Sequence of chain 2.A:
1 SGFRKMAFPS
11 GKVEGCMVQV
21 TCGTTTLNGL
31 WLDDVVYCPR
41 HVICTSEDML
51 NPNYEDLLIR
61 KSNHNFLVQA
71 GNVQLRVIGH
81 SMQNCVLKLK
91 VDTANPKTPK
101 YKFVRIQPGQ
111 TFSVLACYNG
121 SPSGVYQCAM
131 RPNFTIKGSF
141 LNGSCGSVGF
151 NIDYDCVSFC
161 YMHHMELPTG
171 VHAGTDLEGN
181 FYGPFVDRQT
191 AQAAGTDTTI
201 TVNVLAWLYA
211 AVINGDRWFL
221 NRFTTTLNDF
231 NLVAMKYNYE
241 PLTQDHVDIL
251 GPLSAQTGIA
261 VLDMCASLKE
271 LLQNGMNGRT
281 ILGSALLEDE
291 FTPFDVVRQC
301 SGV

The small molecule below binds the protein below.
Small molecule (SMILES): CC(C)C[C@H](NC(=O)OCc1ccccc1)C(=O)N[C@H](CO)C[C@@H]1CCNC1=O

Binding-site contacts:
Ligand atom O22 contacts residue SER144 of chain 1.A at 3.6 Å (h-bond).
Ligand atom C21 contacts residue CYS145 of chain 1.A at 1.8 Å (hydrophobic).
Ligand atom C12 contacts residue HIS164 of chain 1.A at 3.6 Å.
Ligand atom C21 contacts residue HIS41 of chain 1.A at 3.8 Å.
Ligand atom O30 contacts residue MET165 of chain 1.A at 3.6 Å.
Ligand atom C9 contacts residue GLN189 of chain 1.A at 3.6 Å.
Ligand atom O30 contacts residue HIS172 of chain 1.A at 3.6 Å.
Ligand atom C29 contacts residue HIS163 of chain 1.A at 3.6 Å.
Ligand atom C5 contacts residue GLU166 of chain 1.A at 3.8 Å.
Ligand atom C26 contacts residue LEU141 of chain 1.A at 3.9 Å (hydrophobic).
Ligand atom C20 contacts residue CYS145 of chain 1.A at 2.7 Å (hydrophobic).
Ligand atom C24 contacts residue SER144 of chain 1.A at 4.0 Å.
Ligand atom C14 contacts residue GLN189 of chain 1.A at 3.9 Å.
Ligand atom O30 contacts residue PHE140 of chain 1.A at 3.6 Å.
Ligand atom O8 contacts residue GLN189 of chain 1.A at 3.1 Å (h-bond).
Ligand atom O10 contacts residue MET165 of chain 1.A at 3.5 Å.
Ligand atom C12 contacts residue MET165 of chain 1.A at 3.9 Å (hydrophobic).
Ligand atom O22 contacts residue GLY143 of chain 1.A at 3.5 Å (h-bond).
Ligand atom O30 contacts residue HIS163 of chain 1.A at 2.6 Å (h-bond).
Ligand atom C24 contacts residue HIS163 of chain 1.A at 3.9 Å.
Ligand atom C27 contacts residue ASN142 of chain 1.A at 3.9 Å.
Ligand atom N28 contacts residue PHE140 of chain 1.A at 3.1 Å (h-bond).
Ligand atom C16 contacts residue ARG188 of chain 1.A at 3.9 Å.
Ligand atom C15 contacts residue MET49 of chain 1.A at 3.9 Å (hydrophobic).
Ligand atom C20 contacts residue HIS164 of chain 1.A at 3.9 Å.
Ligand atom C24 contacts residue CYS145 of chain 1.A at 3.1 Å (hydrophobic).
Ligand atom C26 contacts residue ASN142 of chain 1.A at 3.8 Å.
Ligand atom N19 contacts residue MET165 of chain 1.A at 4.0 Å.
Ligand atom N28 contacts residue GLU166 of chain 1.A at 3.3 Å (salt-bridge).
Ligand atom C17 contacts residue HIS164 of chain 1.A at 3.7 Å.
Ligand atom N19 contacts residue CYS145 of chain 1.A at 3.0 Å (h-bond).
Ligand atom C16 contacts residue ASP187 of chain 1.A at 3.8 Å.
Ligand atom O22 contacts residue CYS145 of chain 1.A at 2.6 Å (h-bond).
Ligand atom O10 contacts residue GLU166 of chain 1.A at 3.0 Å (salt-bridge).
Ligand atom N11 contacts residue GLN189 of chain 1.A at 3.1 Å (h-bond).
Ligand atom N19 contacts residue HIS164 of chain 1.A at 3.0 Å (h-bond).
Ligand atom O30 contacts residue GLU166 of chain 1.A at 3.5 Å.
Ligand atom C7 contacts residue GLU166 of chain 1.A at 3.2 Å.
Ligand atom C27 contacts residue LEU141 of chain 1.A at 3.8 Å (hydrophobic).
Ligand atom C29 contacts residue GLU166 of chain 1.A at 3.6 Å.

Sequence of chain 1.A:
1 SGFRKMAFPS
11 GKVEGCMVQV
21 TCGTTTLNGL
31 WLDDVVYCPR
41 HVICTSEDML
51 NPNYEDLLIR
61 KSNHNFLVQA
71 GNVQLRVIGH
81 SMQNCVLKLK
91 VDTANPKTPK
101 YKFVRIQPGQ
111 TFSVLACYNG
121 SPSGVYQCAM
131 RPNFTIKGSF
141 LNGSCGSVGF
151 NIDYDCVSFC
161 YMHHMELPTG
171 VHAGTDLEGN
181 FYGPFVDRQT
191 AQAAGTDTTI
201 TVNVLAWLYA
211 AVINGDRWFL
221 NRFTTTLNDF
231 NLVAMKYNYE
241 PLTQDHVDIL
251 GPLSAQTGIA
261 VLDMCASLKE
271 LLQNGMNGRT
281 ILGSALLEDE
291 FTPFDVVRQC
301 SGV